Sequence of chain 1.N:
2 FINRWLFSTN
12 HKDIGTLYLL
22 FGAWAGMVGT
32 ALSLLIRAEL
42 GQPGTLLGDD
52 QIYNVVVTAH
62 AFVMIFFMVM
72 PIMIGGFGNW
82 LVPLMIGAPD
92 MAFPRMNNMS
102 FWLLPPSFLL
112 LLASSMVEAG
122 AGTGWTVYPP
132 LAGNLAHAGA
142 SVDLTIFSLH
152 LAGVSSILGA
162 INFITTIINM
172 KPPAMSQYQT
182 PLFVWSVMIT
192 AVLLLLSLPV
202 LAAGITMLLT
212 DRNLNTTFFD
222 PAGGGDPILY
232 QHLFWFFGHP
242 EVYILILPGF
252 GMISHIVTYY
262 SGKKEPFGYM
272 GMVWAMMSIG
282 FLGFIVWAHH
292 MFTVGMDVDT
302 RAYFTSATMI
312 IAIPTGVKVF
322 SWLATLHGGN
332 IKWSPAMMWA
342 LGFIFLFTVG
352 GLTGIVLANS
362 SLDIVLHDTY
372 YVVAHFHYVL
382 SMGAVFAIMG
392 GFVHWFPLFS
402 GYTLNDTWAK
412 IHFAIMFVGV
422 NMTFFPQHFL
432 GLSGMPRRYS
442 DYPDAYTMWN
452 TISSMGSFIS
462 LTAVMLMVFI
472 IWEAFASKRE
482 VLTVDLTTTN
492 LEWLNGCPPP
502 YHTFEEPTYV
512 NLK

Sequence of chain 1.P:
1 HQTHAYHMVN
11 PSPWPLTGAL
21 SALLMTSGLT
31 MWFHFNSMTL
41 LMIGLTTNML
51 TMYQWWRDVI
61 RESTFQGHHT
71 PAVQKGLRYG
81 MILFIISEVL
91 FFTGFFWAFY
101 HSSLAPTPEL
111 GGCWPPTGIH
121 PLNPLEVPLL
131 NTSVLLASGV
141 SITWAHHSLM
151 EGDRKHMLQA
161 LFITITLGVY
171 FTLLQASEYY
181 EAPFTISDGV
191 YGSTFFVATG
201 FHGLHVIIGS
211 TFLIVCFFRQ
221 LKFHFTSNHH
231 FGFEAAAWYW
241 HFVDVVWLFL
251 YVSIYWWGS

The small molecule below binds the protein below.
Small molecule (SMILES): CCCCCCCCCCO[C@@H]1O[C@H](CO)[C@@H](O[C@H]2O[C@H](CO)[C@@H](O)[C@H](O)[C@H]2O)[C@H](O)[C@H]1O

Sequence of chain 1.W:
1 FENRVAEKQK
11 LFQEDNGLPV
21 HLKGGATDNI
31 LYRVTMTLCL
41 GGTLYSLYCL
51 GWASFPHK

Binding-site contacts:
Ligand atom O16 contacts residue CYS49 of chain 1.W at 3.8 Å.
Ligand atom C43 contacts residue LEU110 of chain 1.N at 3.8 Å (hydrophobic).
Ligand atom C37 contacts residue ALA114 of chain 1.N at 3.9 Å (hydrophobic).
Ligand atom C25 contacts residue PHE35 of chain 1.P at 3.5 Å (hydrophobic).
Ligand atom C18 contacts residue CYS49 of chain 1.W at 3.8 Å (hydrophobic).
Ligand atom C22 contacts residue ALA53 of chain 1.W at 4.1 Å (hydrophobic).
Ligand atom C31 contacts residue LEU50 of chain 1.W at 4.3 Å (hydrophobic).
Ligand atom C22 contacts residue MET31 of chain 1.P at 3.6 Å (hydrophobic).
Ligand atom C43 contacts residue SER46 of chain 1.W at 4.3 Å.
Ligand atom C40 contacts residue SER46 of chain 1.W at 3.7 Å.
Ligand atom C37 contacts residue LEU145 of chain 1.N at 4.2 Å (hydrophobic).
Ligand atom C19 contacts residue MET31 of chain 1.P at 3.3 Å (hydrophobic).
Ligand atom C28 contacts residue ALA53 of chain 1.W at 4.5 Å (hydrophobic).
Ligand atom C40 contacts residue SER27 of chain 1.P at 3.6 Å.
Ligand atom C43 contacts residue LEU111 of chain 1.N at 4.4 Å (hydrophobic).
Ligand atom C34 contacts residue LEU50 of chain 1.W at 4.5 Å (hydrophobic).
Ligand atom C43 contacts residue LEU23 of chain 1.P at 4.4 Å (hydrophobic).
Ligand atom C31 contacts residue CYS49 of chain 1.W at 4.4 Å (hydrophobic).
Ligand atom C43 contacts residue ALA114 of chain 1.N at 4.3 Å (hydrophobic).
Ligand atom O16 contacts residue TRP52 of chain 1.W at 4.2 Å.
Ligand atom C34 contacts residue SER27 of chain 1.P at 3.9 Å.
Ligand atom C18 contacts residue MET31 of chain 1.P at 4.2 Å (hydrophobic).
Ligand atom C31 contacts residue ALA53 of chain 1.W at 4.5 Å (hydrophobic).
Ligand atom O16 contacts residue MET31 of chain 1.P at 3.9 Å.
Ligand atom C28 contacts residue PHE35 of chain 1.P at 4.0 Å (hydrophobic).
Ligand atom C22 contacts residue CYS49 of chain 1.W at 3.6 Å (hydrophobic).
Ligand atom C25 contacts residue SER27 of chain 1.P at 4.4 Å.
Ligand atom C19 contacts residue CYS49 of chain 1.W at 3.8 Å (hydrophobic).
Ligand atom C34 contacts residue LEU145 of chain 1.N at 4.4 Å (hydrophobic).
Ligand atom C18 contacts residue TRP52 of chain 1.W at 3.7 Å (hydrophobic).
Ligand atom C28 contacts residue THR30 of chain 1.P at 3.8 Å.
Ligand atom C22 contacts residue PHE35 of chain 1.P at 3.5 Å (hydrophobic).
Ligand atom C37 contacts residue SER46 of chain 1.W at 4.4 Å.
Ligand atom C19 contacts residue PHE35 of chain 1.P at 3.4 Å (hydrophobic).
Ligand atom C43 contacts residue LEU50 of chain 1.W at 4.3 Å (hydrophobic).
Ligand atom C25 contacts residue MET31 of chain 1.P at 3.3 Å (hydrophobic).
Ligand atom C25 contacts residue THR30 of chain 1.P at 4.4 Å.
Ligand atom C37 contacts residue LEU50 of chain 1.W at 4.0 Å (hydrophobic).
Ligand atom C18 contacts residue PHE35 of chain 1.P at 4.1 Å (hydrophobic).
Ligand atom C37 contacts residue SER27 of chain 1.P at 4.2 Å.